Binding-site contacts:
Ligand atom CE contacts residue GLN236 of chain 1.A at 3.9 Å.
Ligand atom CG2 contacts residue LEU232 of chain 1.A at 4.2 Å (hydrophobic).
Ligand atom OG1 contacts residue SER116 of chain 1.A at 4.3 Å.
Ligand atom SG contacts residue CYS113 of chain 1.A at 2.0 Å (h-bond).
Ligand atom N contacts residue GLN236 of chain 1.A at 2.8 Å (h-bond).
Ligand atom CG1 contacts residue ILE34 of chain 1.A at 3.4 Å (hydrophobic).
Ligand atom NZ contacts residue GLN236 of chain 1.A at 4.1 Å.
Ligand atom CB contacts residue ILE34 of chain 1.A at 3.6 Å (hydrophobic).
Ligand atom CB contacts residue SER116 of chain 1.A at 4.0 Å.
Ligand atom CA contacts residue ASN36 of chain 1.A at 3.5 Å.
Ligand atom CA contacts residue GLN236 of chain 1.A at 3.6 Å.
Ligand atom N contacts residue CYS113 of chain 1.A at 3.8 Å.
Ligand atom CB contacts residue CYS113 of chain 1.A at 3.0 Å (hydrophobic).
Ligand atom C contacts residue GLN236 of chain 1.A at 3.6 Å.
Ligand atom CG2 contacts residue LEU114 of chain 1.A at 3.9 Å (hydrophobic).
Ligand atom NZ contacts residue ALA237 of chain 1.A at 3.2 Å (h-bond).
Ligand atom NZ contacts residue THR235 of chain 1.A at 4.0 Å.
Ligand atom OG1 contacts residue PRO115 of chain 1.A at 3.3 Å (h-bond).
Ligand atom CB contacts residue ASN36 of chain 1.A at 3.5 Å.
Ligand atom CA contacts residue CYS113 of chain 1.A at 3.4 Å (hydrophobic).
Ligand atom CE contacts residue THR235 of chain 1.A at 3.5 Å.
Ligand atom O contacts residue ASN36 of chain 1.A at 3.6 Å (h-bond).
Ligand atom CD1 contacts residue LEU232 of chain 1.A at 3.8 Å (hydrophobic).
Ligand atom OG1 contacts residue LEU114 of chain 1.A at 4.1 Å.
Ligand atom CG2 contacts residue TRP38 of chain 1.A at 3.9 Å (hydrophobic).
Ligand atom CG2 contacts residue VAL228 of chain 1.A at 3.9 Å (hydrophobic).
Ligand atom CG2 contacts residue SER116 of chain 1.A at 4.3 Å.
Ligand atom CA contacts residue GLN236 of chain 1.A at 3.5 Å.
Ligand atom CD1 contacts residue LEU114 of chain 1.A at 3.7 Å (hydrophobic).
Ligand atom O contacts residue GLN236 of chain 1.A at 3.5 Å (h-bond).
Ligand atom O contacts residue LEU232 of chain 1.A at 3.7 Å.
Ligand atom CB contacts residue LEU114 of chain 1.A at 4.2 Å (hydrophobic).
Ligand atom CG2 contacts residue GLN236 of chain 1.A at 4.1 Å.
Ligand atom CG2 contacts residue GLY35 of chain 1.A at 3.9 Å.
Ligand atom CG2 contacts residue ILE34 of chain 1.A at 3.9 Å (hydrophobic).
Ligand atom CB contacts residue GLN236 of chain 1.A at 3.4 Å.
Ligand atom CG2 contacts residue THR235 of chain 1.A at 4.1 Å.
Ligand atom CD1 contacts residue ILE231 of chain 1.A at 4.2 Å (hydrophobic).
Ligand atom C contacts residue ASN36 of chain 1.A at 4.0 Å.
Ligand atom CD1 contacts residue THR235 of chain 1.A at 3.9 Å.

Sequence of chain 1.A:
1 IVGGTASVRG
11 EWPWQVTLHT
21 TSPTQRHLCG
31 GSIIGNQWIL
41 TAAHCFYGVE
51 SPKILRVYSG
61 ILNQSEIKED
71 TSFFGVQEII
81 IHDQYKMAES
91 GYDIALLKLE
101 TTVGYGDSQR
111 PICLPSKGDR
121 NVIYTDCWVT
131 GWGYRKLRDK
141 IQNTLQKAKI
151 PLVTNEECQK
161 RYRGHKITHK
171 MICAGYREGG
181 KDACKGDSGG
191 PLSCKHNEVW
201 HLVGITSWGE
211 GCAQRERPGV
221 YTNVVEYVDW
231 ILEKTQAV

The small molecule below binds the protein below.
Small molecule (SMILES): CC[C@H](NC(=O)[C@@H](NC(=O)[C@@H](NC(=O)[C@@H](N)CS)[C@@H](C)O)[C@@H](C)O)C(=O)N[C@H](C(=O)N[C@@H](CCCCN)C(=O)N1CCC[C@H]1C=O)[C@@H](C)CC